This protein binds this small molecule.
Small molecule (SMILES): CC(=O)N[C@@H]1[C@@H](O)[C@H](O)[C@@H](CO)O[C@H]1O

Binding-site contacts:
Ligand atom O7 contacts residue ASN299 of chain 1.C at 3.4 Å (h-bond).
Ligand atom C1 contacts residue SER298 of chain 1.C at 3.3 Å.
Ligand atom C5 contacts residue ASN299 of chain 1.C at 4.1 Å.
Ligand atom O6 contacts residue SER298 of chain 1.C at 4.5 Å.
Ligand atom O5 contacts residue SER298 of chain 1.C at 3.7 Å.
Ligand atom C8 contacts residue ASN299 of chain 1.C at 4.3 Å.
Ligand atom N2 contacts residue ASN299 of chain 1.C at 3.2 Å (h-bond).
Ligand atom O6 contacts residue GLN300 of chain 1.C at 4.2 Å.
Ligand atom C2 contacts residue ASN299 of chain 1.C at 3.0 Å.
Ligand atom C4 contacts residue SER298 of chain 1.C at 4.4 Å.
Ligand atom C1 contacts residue ASN299 of chain 1.C at 1.9 Å.
Ligand atom O5 contacts residue ASN299 of chain 1.C at 2.9 Å (h-bond).
Ligand atom C2 contacts residue SER298 of chain 1.C at 4.2 Å.
Ligand atom O6 contacts residue ASN299 of chain 1.C at 4.3 Å.
Ligand atom C5 contacts residue SER298 of chain 1.C at 3.6 Å.
Ligand atom C3 contacts residue SER298 of chain 1.C at 4.2 Å.
Ligand atom C6 contacts residue THR301 of chain 1.C at 3.7 Å.
Ligand atom O6 contacts residue THR301 of chain 1.C at 3.2 Å.
Ligand atom C7 contacts residue ASN299 of chain 1.C at 3.4 Å.
Ligand atom C3 contacts residue ASN299 of chain 1.C at 4.2 Å.

Sequence of chain 1.C:
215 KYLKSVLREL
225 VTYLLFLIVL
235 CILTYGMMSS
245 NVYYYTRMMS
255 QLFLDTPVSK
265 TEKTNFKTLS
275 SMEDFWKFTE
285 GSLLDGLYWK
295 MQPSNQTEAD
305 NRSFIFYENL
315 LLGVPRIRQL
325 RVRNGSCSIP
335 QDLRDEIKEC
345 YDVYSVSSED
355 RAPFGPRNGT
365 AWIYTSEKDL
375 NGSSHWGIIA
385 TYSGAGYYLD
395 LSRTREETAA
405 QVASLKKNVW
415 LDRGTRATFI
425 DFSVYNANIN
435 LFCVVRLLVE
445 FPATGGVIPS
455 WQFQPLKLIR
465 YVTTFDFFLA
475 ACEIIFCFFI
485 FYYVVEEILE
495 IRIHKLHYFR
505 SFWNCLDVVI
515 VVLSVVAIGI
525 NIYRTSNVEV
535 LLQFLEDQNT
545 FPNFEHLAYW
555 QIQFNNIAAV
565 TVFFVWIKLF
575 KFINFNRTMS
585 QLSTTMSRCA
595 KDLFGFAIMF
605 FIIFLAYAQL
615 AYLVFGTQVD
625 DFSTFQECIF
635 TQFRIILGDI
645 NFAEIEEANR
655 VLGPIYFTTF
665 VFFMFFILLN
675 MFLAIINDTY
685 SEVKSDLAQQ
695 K